Binding-site contacts:
Ligand atom C8 contacts residue ASN277 of chain 1.A at 3.3 Å.
Ligand atom O7 contacts residue SER149 of chain 1.A at 4.4 Å.
Ligand atom O3 contacts residue GLU151 of chain 1.A at 4.4 Å.
Ligand atom C5 contacts residue ASN277 of chain 1.A at 3.7 Å.
Ligand atom C4 contacts residue GLU151 of chain 1.A at 4.1 Å.
Ligand atom O4 contacts residue GLU151 of chain 1.A at 4.5 Å.
Ligand atom O6 contacts residue SER275 of chain 1.A at 3.0 Å.
Ligand atom O5 contacts residue SER276 of chain 1.A at 4.5 Å.
Ligand atom C1 contacts residue ASN277 of chain 1.A at 1.5 Å.
Ligand atom N2 contacts residue ASN277 of chain 1.A at 2.9 Å (h-bond).
Ligand atom C7 contacts residue ASN277 of chain 1.A at 3.4 Å.
Ligand atom C6 contacts residue SER275 of chain 1.A at 3.8 Å.
Ligand atom C7 contacts residue SER149 of chain 1.A at 4.0 Å.
Ligand atom C6 contacts residue GLU151 of chain 1.A at 4.2 Å.
Ligand atom O7 contacts residue ASN277 of chain 1.A at 4.4 Å.
Ligand atom O5 contacts residue ASN277 of chain 1.A at 2.4 Å (h-bond).
Ligand atom O5 contacts residue GLU151 of chain 1.A at 4.4 Å.
Ligand atom C8 contacts residue SER149 of chain 1.A at 2.8 Å.
Ligand atom C3 contacts residue ASN277 of chain 1.A at 3.8 Å.
Ligand atom O6 contacts residue SER276 of chain 1.A at 4.1 Å.
Ligand atom C4 contacts residue ASN277 of chain 1.A at 4.3 Å.
Ligand atom C2 contacts residue ASN277 of chain 1.A at 2.5 Å.

Sequence of chain 1.A:
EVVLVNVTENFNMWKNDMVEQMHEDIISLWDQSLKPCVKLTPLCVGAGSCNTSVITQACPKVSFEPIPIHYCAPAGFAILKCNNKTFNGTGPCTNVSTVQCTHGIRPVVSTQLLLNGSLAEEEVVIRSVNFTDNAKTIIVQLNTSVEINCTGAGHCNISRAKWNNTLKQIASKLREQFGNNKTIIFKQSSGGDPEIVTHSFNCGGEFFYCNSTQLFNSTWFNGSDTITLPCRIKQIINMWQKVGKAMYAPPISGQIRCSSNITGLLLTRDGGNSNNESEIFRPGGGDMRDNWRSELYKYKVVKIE

This protein binds this small molecule.
Small molecule (SMILES): CC(=O)N[C@@H]1[C@@H](O)[C@H](O)[C@@H](CO)O[C@H]1O